This protein binds this small molecule.
Small molecule (SMILES): CC(=O)N[C@@H]1[C@@H](O)[C@H](O)[C@@H](CO)O[C@H]1O

Binding-site contacts:
Ligand atom C5 contacts residue ASN62 of chain 1.C at 3.6 Å.
Ligand atom O5 contacts residue ASN62 of chain 1.C at 2.3 Å (h-bond).
Ligand atom C7 contacts residue ASN62 of chain 1.C at 4.2 Å.
Ligand atom C2 contacts residue ASN62 of chain 1.C at 2.6 Å.
Ligand atom C3 contacts residue ASN62 of chain 1.C at 3.8 Å.
Ligand atom C8 contacts residue GLU94 of chain 1.C at 4.5 Å.
Ligand atom C1 contacts residue GLU94 of chain 1.C at 4.1 Å.
Ligand atom N2 contacts residue GLU94 of chain 1.C at 3.8 Å.
Ligand atom C1 contacts residue ASN62 of chain 1.C at 1.4 Å.
Ligand atom N2 contacts residue ASN62 of chain 1.C at 3.0 Å (h-bond).
Ligand atom C4 contacts residue ASN62 of chain 1.C at 4.2 Å.

Sequence of chain 1.C:
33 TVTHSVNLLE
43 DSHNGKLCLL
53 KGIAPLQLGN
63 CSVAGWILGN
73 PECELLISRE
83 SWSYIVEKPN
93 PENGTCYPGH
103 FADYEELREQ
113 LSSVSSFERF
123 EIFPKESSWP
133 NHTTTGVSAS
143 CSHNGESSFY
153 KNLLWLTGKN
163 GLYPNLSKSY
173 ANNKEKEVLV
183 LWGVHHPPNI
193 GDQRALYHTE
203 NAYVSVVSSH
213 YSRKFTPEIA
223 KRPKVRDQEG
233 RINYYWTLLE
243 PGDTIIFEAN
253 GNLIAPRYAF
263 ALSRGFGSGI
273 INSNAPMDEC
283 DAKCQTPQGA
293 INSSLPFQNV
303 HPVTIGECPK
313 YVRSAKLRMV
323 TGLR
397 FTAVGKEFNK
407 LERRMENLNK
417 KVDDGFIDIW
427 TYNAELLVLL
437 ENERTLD